Binding-site contacts:
Ligand atom O contacts residue CYS48 of chain 1.B at 3.9 Å.
Ligand atom O3 contacts residue ILE37 of chain 1.B at 3.6 Å.
Ligand atom CB contacts residue ILE37 of chain 1.B at 3.4 Å (hydrophobic).
Ligand atom CA contacts residue PHB1 of chain 1.E at 3.7 Å.
Ligand atom CB contacts residue GLN87 of chain 1.B at 3.7 Å.
Ligand atom C contacts residue PHB1 of chain 1.E at 4.0 Å.
Ligand atom O contacts residue PHB1 of chain 1.E at 4.2 Å.
Ligand atom OXT contacts residue PHB1 of chain 1.E at 4.3 Å.
Ligand atom CA contacts residue GLN87 of chain 1.B at 3.8 Å.
Ligand atom O3 contacts residue GLN87 of chain 1.B at 3.1 Å (h-bond).
Ligand atom OXT contacts residue ARG51 of chain 1.B at 4.1 Å.
Ligand atom CB contacts residue PHB1 of chain 1.E at 3.0 Å.
Ligand atom O contacts residue ARG13 of chain 1.A at 2.5 Å (salt-bridge).
Ligand atom O3 contacts residue PHB1 of chain 1.E at 3.9 Å.
Ligand atom O contacts residue ARG51 of chain 1.B at 4.2 Å.
Ligand atom OXT contacts residue ARG13 of chain 1.A at 2.7 Å (salt-bridge).
Ligand atom CA contacts residue ILE37 of chain 1.B at 3.5 Å (hydrophobic).
Ligand atom O3 contacts residue ILE46 of chain 1.B at 3.9 Å.
Ligand atom C contacts residue ARG51 of chain 1.B at 4.4 Å.
Ligand atom OXT contacts residue ILE37 of chain 1.B at 3.9 Å.
Ligand atom C contacts residue ARG13 of chain 1.A at 3.1 Å.
Ligand atom C contacts residue ILE37 of chain 1.B at 4.0 Å (hydrophobic).

Sequence of chain 1.B:
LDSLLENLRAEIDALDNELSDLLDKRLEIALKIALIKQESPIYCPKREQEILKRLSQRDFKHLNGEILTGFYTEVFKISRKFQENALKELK

Sequence of chain 1.A:
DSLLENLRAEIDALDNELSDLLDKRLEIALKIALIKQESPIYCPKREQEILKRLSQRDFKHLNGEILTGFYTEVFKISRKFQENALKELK

The small molecule below binds the protein below.
Small molecule (SMILES): CC(=O)C(=O)O